Binding-site contacts:
Ligand atom CD2 contacts residue ILE61 of chain 1.A at 3.6 Å (hydrophobic).
Ligand atom CD2 contacts residue MET246 of chain 1.A at 3.9 Å (hydrophobic).
Ligand atom CD1 contacts residue LEU75 of chain 1.A at 4.4 Å (hydrophobic).
Ligand atom O contacts residue ILE61 of chain 1.A at 4.1 Å.
Ligand atom CG contacts residue VAL79 of chain 1.A at 4.2 Å (hydrophobic).
Ligand atom N contacts residue LYS65 of chain 1.A at 4.1 Å.
Ligand atom N contacts residue LEU242 of chain 1.A at 3.8 Å.
Ligand atom CD1 contacts residue VAL79 of chain 1.A at 3.6 Å (hydrophobic).
Ligand atom CB contacts residue LEU242 of chain 1.A at 4.1 Å (hydrophobic).
Ligand atom C contacts residue ILE61 of chain 1.A at 4.1 Å (hydrophobic).
Ligand atom CA contacts residue LYS65 of chain 1.A at 3.6 Å.
Ligand atom CD1 contacts residue ILE61 of chain 1.A at 3.6 Å (hydrophobic).
Ligand atom CA contacts residue LEU242 of chain 1.A at 4.0 Å (hydrophobic).
Ligand atom CG contacts residue ILE61 of chain 1.A at 4.0 Å (hydrophobic).
Ligand atom C contacts residue LEU75 of chain 1.A at 4.4 Å (hydrophobic).
Ligand atom C contacts residue LYS65 of chain 1.A at 3.8 Å.
Ligand atom CD1 contacts residue GLN78 of chain 1.A at 4.2 Å.
Ligand atom CD2 contacts residue LYS65 of chain 1.A at 4.3 Å.
Ligand atom CA contacts residue ILE61 of chain 1.A at 4.3 Å (hydrophobic).
Ligand atom C contacts residue LYS65 of chain 1.A at 3.7 Å.
Ligand atom CD1 contacts residue LEU82 of chain 1.A at 4.3 Å (hydrophobic).
Ligand atom CB contacts residue LEU242 of chain 1.A at 4.0 Å (hydrophobic).
Ligand atom O contacts residue LYS65 of chain 1.A at 4.4 Å.
Ligand atom CB contacts residue LEU75 of chain 1.A at 3.7 Å (hydrophobic).
Ligand atom N contacts residue LYS65 of chain 1.A at 4.3 Å.
Ligand atom CD2 contacts residue PHE70 of chain 1.A at 4.3 Å (hydrophobic).
Ligand atom CB contacts residue ILE61 of chain 1.A at 3.6 Å (hydrophobic).
Ligand atom CD2 contacts residue LEU82 of chain 1.A at 4.0 Å (hydrophobic).
Ligand atom CA contacts residue VAL79 of chain 1.A at 4.2 Å (hydrophobic).
Ligand atom O contacts residue LYS65 of chain 1.A at 2.8 Å (salt-bridge).
Ligand atom CD2 contacts residue GLU83 of chain 1.A at 3.6 Å.
Ligand atom CD2 contacts residue GLN78 of chain 1.A at 3.9 Å.
Ligand atom CD2 contacts residue VAL79 of chain 1.A at 3.7 Å (hydrophobic).
Ligand atom CB contacts residue MET246 of chain 1.A at 4.3 Å (hydrophobic).
Ligand atom N contacts residue ILE61 of chain 1.A at 4.2 Å.
Ligand atom CD1 contacts residue VAL58 of chain 1.A at 4.2 Å (hydrophobic).
Ligand atom CB contacts residue GLN78 of chain 1.A at 4.3 Å.
Ligand atom CA contacts residue LYS65 of chain 1.A at 4.4 Å.
Ligand atom C contacts residue LEU242 of chain 1.A at 4.2 Å (hydrophobic).
Ligand atom CD1 contacts residue LEU242 of chain 1.A at 4.0 Å (hydrophobic).

This small molecule binds to this protein.
Small molecule (SMILES): CC(C)C[C@H](NC(=O)[C@H](C)NC(=O)[C@H](C)N)C(=O)N[C@@H](C)C(=O)N[C@@H](C)C(=O)N[C@@H](CC(C)C)C(=O)N[C@@H](CC(C)C)C(=O)N[C@@H](C)C(=O)N[C@H](C=O)CC(=O)O

Sequence of chain 1.A:
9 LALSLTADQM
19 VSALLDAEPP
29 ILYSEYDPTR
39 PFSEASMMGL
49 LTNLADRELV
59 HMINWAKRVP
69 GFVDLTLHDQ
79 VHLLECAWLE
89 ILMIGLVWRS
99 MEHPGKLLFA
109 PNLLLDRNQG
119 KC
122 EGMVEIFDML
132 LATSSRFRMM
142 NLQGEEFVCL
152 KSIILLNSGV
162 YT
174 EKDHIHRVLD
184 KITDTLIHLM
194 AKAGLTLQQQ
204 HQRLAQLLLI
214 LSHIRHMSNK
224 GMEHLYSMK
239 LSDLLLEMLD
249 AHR